This protein binds this small molecule.
Small molecule (SMILES): NCCCCCCCCCCCC(=O)O

Sequence of chain 20.A:
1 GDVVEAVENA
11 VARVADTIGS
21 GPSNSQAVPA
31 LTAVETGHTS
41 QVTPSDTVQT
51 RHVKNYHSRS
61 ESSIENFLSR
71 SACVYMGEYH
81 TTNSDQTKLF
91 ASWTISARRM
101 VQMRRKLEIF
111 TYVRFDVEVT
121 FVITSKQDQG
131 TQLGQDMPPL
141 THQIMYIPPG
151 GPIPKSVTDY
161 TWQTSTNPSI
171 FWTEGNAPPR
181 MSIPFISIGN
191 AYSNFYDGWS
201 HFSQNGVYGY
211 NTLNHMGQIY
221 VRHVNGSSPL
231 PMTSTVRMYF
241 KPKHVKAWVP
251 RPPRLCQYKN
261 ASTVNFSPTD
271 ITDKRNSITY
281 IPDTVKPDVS

Binding-site contacts:
Ligand atom C6 contacts residue TYR192 of chain 20.A at 4.4 Å (hydrophobic).
Ligand atom C2 contacts residue TYR146 of chain 20.A at 3.9 Å (hydrophobic).
Ligand atom C9 contacts residue TYR192 of chain 20.A at 4.1 Å (hydrophobic).
Ligand atom O contacts residue ASN194 of chain 20.A at 3.0 Å (h-bond).
Ligand atom C contacts residue TYR210 of chain 20.A at 4.1 Å (hydrophobic).
Ligand atom C9 contacts residue PHE115 of chain 20.A at 4.1 Å (hydrophobic).
Ligand atom C1 contacts residue ILE219 of chain 20.A at 4.1 Å (hydrophobic).
Ligand atom C7 contacts residue VAL117 of chain 20.A at 4.3 Å (hydrophobic).
Ligand atom C5 contacts residue ILE95 of chain 20.A at 3.8 Å (hydrophobic).
Ligand atom C8 contacts residue TYR192 of chain 20.A at 3.6 Å (hydrophobic).
Ligand atom C2 contacts residue ILE95 of chain 20.A at 3.8 Å (hydrophobic).
Ligand atom C7 contacts residue PHE240 of chain 20.A at 3.9 Å (hydrophobic).
Ligand atom C1 contacts residue VAL119 of chain 20.A at 4.2 Å (hydrophobic).
Ligand atom O contacts residue TYR192 of chain 20.A at 3.9 Å.
Ligand atom C7 contacts residue ILE95 of chain 20.A at 4.3 Å (hydrophobic).
Ligand atom C10 contacts residue TYR192 of chain 20.A at 4.3 Å (hydrophobic).
Ligand atom C4 contacts residue ILE183 of chain 20.A at 4.2 Å (hydrophobic).
Ligand atom OXT contacts residue MET216 of chain 20.A at 4.2 Å.
Ligand atom N contacts residue ILE219 of chain 20.A at 4.0 Å.
Ligand atom C9 contacts residue PHE240 of chain 20.A at 4.1 Å (hydrophobic).
Ligand atom C5 contacts residue ILE183 of chain 20.A at 4.4 Å (hydrophobic).
Ligand atom C1 contacts residue ILE183 of chain 20.A at 4.2 Å (hydrophobic).
Ligand atom C3 contacts residue ILE95 of chain 20.A at 4.2 Å (hydrophobic).
Ligand atom O contacts residue LEU107 of chain 20.A at 4.4 Å.
Ligand atom N contacts residue MET181 of chain 20.A at 3.9 Å.
Ligand atom OXT contacts residue ASN194 of chain 20.A at 4.3 Å.
Ligand atom OXT contacts residue TYR210 of chain 20.A at 3.0 Å (h-bond).
Ligand atom C8 contacts residue MET216 of chain 20.A at 3.9 Å (hydrophobic).
Ligand atom C7 contacts residue TYR192 of chain 20.A at 4.4 Å (hydrophobic).
Ligand atom C10 contacts residue MET216 of chain 20.A at 3.6 Å (hydrophobic).
Ligand atom C contacts residue ASN194 of chain 20.A at 4.0 Å.
Ligand atom C4 contacts residue ILE95 of chain 20.A at 4.0 Å (hydrophobic).
Ligand atom CA2 contacts residue PHE115 of chain 20.A at 4.3 Å (hydrophobic).
Ligand atom O contacts residue VAL113 of chain 20.A at 4.0 Å.
Ligand atom C5 contacts residue PHE240 of chain 20.A at 4.1 Å (hydrophobic).
Ligand atom C6 contacts residue ILE95 of chain 20.A at 4.1 Å (hydrophobic).
Ligand atom C3 contacts residue ILE183 of chain 20.A at 3.7 Å (hydrophobic).
Ligand atom C contacts residue TYR192 of chain 20.A at 4.2 Å (hydrophobic).
Ligand atom N contacts residue TYR146 of chain 20.A at 4.1 Å.
Ligand atom C2 contacts residue ILE183 of chain 20.A at 4.2 Å (hydrophobic).